A small-molecule ligand and the protein it binds are described below.
Small molecule (SMILES): CC(=O)N[C@H]1[C@H](O[C@H]2[C@H](O)[C@@H](NC(C)=O)CO[C@@H]2CO)O[C@H](CO)[C@@H](O)[C@@H]1O

Binding-site contacts:
Ligand atom N2 contacts residue ASN1130 of chain 1.B at 2.9 Å (h-bond).
Ligand atom C8 contacts residue ASN1130 of chain 1.B at 4.5 Å.
Ligand atom C4 contacts residue ASN1130 of chain 1.B at 4.2 Å.
Ligand atom C5 contacts residue ASN1130 of chain 1.B at 3.6 Å.
Ligand atom O7 contacts residue ASN1130 of chain 1.B at 3.4 Å (h-bond).
Ligand atom O5 contacts residue ASN1130 of chain 1.B at 2.3 Å (h-bond).
Ligand atom C3 contacts residue ASN1130 of chain 1.B at 3.8 Å.
Ligand atom C7 contacts residue ASN1130 of chain 1.B at 3.3 Å.
Ligand atom C2 contacts residue ASN1130 of chain 1.B at 2.5 Å.
Ligand atom C1 contacts residue ASN1130 of chain 1.B at 1.4 Å.

Sequence of chain 1.B:
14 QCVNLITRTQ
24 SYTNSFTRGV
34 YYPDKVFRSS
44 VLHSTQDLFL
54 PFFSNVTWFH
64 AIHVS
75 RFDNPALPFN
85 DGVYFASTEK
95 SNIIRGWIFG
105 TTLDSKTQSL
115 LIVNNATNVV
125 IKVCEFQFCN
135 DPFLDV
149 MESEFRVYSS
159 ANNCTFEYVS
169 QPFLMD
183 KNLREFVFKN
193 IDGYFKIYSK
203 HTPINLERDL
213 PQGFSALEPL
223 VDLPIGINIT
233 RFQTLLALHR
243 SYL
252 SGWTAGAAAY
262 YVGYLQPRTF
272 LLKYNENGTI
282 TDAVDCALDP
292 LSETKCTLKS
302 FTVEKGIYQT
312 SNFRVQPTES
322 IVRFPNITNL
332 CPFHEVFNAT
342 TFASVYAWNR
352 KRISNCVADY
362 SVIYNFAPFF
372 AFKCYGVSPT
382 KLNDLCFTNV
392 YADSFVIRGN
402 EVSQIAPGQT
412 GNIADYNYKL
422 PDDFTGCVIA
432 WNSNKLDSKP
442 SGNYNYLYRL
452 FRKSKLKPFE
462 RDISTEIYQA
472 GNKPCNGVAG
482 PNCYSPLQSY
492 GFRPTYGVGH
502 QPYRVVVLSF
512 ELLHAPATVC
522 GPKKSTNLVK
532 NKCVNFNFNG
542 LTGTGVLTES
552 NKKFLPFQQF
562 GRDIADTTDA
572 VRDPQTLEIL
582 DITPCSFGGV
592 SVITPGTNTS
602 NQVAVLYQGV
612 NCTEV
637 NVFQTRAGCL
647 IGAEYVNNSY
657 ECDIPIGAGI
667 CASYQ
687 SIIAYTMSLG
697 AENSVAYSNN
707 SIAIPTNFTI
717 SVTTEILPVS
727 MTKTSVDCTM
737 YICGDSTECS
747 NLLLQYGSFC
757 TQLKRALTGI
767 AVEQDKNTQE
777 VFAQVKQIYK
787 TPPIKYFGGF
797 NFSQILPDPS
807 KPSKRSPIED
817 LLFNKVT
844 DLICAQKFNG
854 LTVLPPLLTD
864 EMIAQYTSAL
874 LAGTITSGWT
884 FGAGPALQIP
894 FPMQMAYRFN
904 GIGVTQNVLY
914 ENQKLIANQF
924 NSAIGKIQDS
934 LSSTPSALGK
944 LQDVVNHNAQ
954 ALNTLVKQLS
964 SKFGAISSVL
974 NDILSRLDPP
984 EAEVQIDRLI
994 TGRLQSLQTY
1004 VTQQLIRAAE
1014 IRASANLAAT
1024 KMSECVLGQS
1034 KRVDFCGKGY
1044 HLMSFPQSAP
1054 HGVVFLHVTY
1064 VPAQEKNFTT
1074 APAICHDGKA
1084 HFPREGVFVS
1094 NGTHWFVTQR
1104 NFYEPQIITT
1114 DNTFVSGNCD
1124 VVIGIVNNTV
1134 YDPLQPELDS